Sequence of chain 1.B:
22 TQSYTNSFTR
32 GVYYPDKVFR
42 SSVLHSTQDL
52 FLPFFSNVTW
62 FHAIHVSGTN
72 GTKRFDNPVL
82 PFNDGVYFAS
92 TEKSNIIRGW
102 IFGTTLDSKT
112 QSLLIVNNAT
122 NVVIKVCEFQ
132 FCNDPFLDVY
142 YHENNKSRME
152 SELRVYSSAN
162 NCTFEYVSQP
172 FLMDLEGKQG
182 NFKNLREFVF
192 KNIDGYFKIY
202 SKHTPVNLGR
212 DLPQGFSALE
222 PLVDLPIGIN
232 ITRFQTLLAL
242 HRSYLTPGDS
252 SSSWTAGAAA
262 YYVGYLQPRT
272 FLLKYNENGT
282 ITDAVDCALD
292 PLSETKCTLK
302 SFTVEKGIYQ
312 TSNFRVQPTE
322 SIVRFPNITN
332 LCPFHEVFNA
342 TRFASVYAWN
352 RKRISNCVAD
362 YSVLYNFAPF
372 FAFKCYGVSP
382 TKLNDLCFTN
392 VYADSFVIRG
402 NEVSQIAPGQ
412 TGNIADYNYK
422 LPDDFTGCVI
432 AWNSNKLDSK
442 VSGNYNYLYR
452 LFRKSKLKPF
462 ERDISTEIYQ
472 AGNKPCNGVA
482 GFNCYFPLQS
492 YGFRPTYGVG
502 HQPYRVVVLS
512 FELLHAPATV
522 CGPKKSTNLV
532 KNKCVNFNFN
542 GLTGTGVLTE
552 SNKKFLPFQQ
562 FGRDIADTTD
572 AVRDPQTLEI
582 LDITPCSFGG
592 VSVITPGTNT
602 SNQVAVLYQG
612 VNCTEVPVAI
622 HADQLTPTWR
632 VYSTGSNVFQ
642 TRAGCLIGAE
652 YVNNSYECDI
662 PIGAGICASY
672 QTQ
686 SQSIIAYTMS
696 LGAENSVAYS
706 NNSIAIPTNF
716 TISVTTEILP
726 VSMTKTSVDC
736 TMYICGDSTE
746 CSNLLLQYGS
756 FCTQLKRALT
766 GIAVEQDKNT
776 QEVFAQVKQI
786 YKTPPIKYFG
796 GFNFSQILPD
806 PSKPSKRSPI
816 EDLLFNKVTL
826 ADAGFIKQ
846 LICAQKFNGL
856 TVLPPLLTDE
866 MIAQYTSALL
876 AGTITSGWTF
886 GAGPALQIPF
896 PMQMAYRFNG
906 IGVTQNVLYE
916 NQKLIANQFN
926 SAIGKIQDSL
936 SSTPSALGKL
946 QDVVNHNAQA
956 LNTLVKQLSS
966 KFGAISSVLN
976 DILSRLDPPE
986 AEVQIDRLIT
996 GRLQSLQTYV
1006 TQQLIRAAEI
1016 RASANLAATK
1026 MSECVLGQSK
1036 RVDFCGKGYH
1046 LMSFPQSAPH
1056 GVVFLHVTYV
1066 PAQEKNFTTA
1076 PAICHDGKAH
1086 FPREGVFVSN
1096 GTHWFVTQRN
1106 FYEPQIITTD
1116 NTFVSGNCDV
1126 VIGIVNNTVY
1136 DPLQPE

Binding-site contacts:
Ligand atom C3 contacts residue ASN119 of chain 1.B at 3.8 Å.
Ligand atom C2 contacts residue ASN119 of chain 1.B at 2.5 Å.
Ligand atom O6 contacts residue ALA120 of chain 1.B at 4.3 Å.
Ligand atom C8 contacts residue ASN122 of chain 1.B at 3.8 Å.
Ligand atom O5 contacts residue ASN119 of chain 1.B at 2.4 Å (h-bond).
Ligand atom C5 contacts residue ASN119 of chain 1.B at 3.7 Å.
Ligand atom C1 contacts residue ASN119 of chain 1.B at 1.4 Å.
Ligand atom C7 contacts residue ASN119 of chain 1.B at 3.9 Å.
Ligand atom O7 contacts residue ASN119 of chain 1.B at 4.4 Å.
Ligand atom N2 contacts residue ASN119 of chain 1.B at 2.9 Å (h-bond).
Ligand atom C7 contacts residue ASN122 of chain 1.B at 3.9 Å.
Ligand atom O7 contacts residue ASN122 of chain 1.B at 3.7 Å.
Ligand atom C4 contacts residue ASN119 of chain 1.B at 4.2 Å.

The protein below binds the small molecule below.
Small molecule (SMILES): CC(=O)N[C@@H]1[C@@H](O)[C@H](O)[C@@H](CO)O[C@H]1O